This small molecule binds to this protein.
Small molecule (SMILES): CC(=O)O[C@H]1C[C@@]2(C)[C@@H](C[C@@H](O)[C@H]3[C@@]4(C)CC[C@@H](O)[C@@H](C)[C@@H]4CC[C@@]32C)/C1=C(\CCC=C(C)C)C(=O)O

Binding-site contacts:
Ligand atom O6 contacts residue ILE459 of chain 1.EC at 3.6 Å.
Ligand atom C27 contacts residue LEU454 of chain 1.EC at 3.4 Å (hydrophobic).
Ligand atom C26 contacts residue VAL85 of chain 1.EC at 3.4 Å (hydrophobic).
Ligand atom C23 contacts residue VAL85 of chain 1.EC at 4.2 Å (hydrophobic).
Ligand atom O3 contacts residue THR81 of chain 1.EC at 3.5 Å (h-bond).
Ligand atom O5 contacts residue THR81 of chain 1.EC at 3.3 Å (h-bond).
Ligand atom O2 contacts residue THR81 of chain 1.EC at 3.8 Å.
Ligand atom O4 contacts residue VAL85 of chain 1.EC at 3.8 Å.
Ligand atom C13 contacts residue PHE87 of chain 1.EC at 4.4 Å (hydrophobic).
Ligand atom C29 contacts residue VAL85 of chain 1.EC at 3.9 Å (hydrophobic).
Ligand atom C29 contacts residue THR81 of chain 1.EC at 3.5 Å.
Ligand atom C12 contacts residue PHE87 of chain 1.EC at 3.0 Å (hydrophobic).
Ligand atom C27 contacts residue VAL85 of chain 1.EC at 3.7 Å (hydrophobic).
Ligand atom C3 contacts residue ASP432 of chain 1.EC at 3.8 Å.
Ligand atom O3 contacts residue ILE62 of chain 1.EC at 3.8 Å.
Ligand atom C5 contacts residue ASP432 of chain 1.EC at 4.5 Å.
Ligand atom O4 contacts residue THR81 of chain 1.EC at 2.8 Å (h-bond).
Ligand atom O5 contacts residue LYS22 of chain 1.EC at 3.0 Å (salt-bridge).
Ligand atom C3 contacts residue ILE459 of chain 1.EC at 3.6 Å (hydrophobic).
Ligand atom C2 contacts residue ILE459 of chain 1.EC at 3.3 Å (hydrophobic).
Ligand atom O1 contacts residue ILE458 of chain 1.EC at 3.5 Å.
Ligand atom C31 contacts residue THR81 of chain 1.EC at 3.6 Å.
Ligand atom C28 contacts residue ASP19 of chain 1.EC at 4.4 Å.
Ligand atom C1 contacts residue ASP432 of chain 1.EC at 3.7 Å.
Ligand atom O6 contacts residue ILE458 of chain 1.EC at 4.4 Å.
Ligand atom C2 contacts residue HIS455 of chain 1.EC at 4.2 Å.
Ligand atom C25 contacts residue VAL85 of chain 1.EC at 3.7 Å (hydrophobic).
Ligand atom C11 contacts residue PHE87 of chain 1.EC at 3.2 Å (hydrophobic).
Ligand atom O1 contacts residue PHE87 of chain 1.EC at 3.9 Å.
Ligand atom C2 contacts residue ASP432 of chain 1.EC at 3.1 Å.
Ligand atom C19 contacts residue ASP432 of chain 1.EC at 3.2 Å.
Ligand atom C28 contacts residue VAL85 of chain 1.EC at 3.4 Å (hydrophobic).
Ligand atom C24 contacts residue VAL85 of chain 1.EC at 3.4 Å (hydrophobic).
Ligand atom C32 contacts residue THR81 of chain 1.EC at 4.3 Å.
Ligand atom C4 contacts residue ASP432 of chain 1.EC at 3.6 Å.
Ligand atom C18 contacts residue ASP432 of chain 1.EC at 4.2 Å.
Ligand atom C10 contacts residue ASP432 of chain 1.EC at 4.1 Å.
Ligand atom C29 contacts residue LYS22 of chain 1.EC at 4.2 Å.
Ligand atom O5 contacts residue VAL85 of chain 1.EC at 3.3 Å.

Sequence of chain 1.EC:
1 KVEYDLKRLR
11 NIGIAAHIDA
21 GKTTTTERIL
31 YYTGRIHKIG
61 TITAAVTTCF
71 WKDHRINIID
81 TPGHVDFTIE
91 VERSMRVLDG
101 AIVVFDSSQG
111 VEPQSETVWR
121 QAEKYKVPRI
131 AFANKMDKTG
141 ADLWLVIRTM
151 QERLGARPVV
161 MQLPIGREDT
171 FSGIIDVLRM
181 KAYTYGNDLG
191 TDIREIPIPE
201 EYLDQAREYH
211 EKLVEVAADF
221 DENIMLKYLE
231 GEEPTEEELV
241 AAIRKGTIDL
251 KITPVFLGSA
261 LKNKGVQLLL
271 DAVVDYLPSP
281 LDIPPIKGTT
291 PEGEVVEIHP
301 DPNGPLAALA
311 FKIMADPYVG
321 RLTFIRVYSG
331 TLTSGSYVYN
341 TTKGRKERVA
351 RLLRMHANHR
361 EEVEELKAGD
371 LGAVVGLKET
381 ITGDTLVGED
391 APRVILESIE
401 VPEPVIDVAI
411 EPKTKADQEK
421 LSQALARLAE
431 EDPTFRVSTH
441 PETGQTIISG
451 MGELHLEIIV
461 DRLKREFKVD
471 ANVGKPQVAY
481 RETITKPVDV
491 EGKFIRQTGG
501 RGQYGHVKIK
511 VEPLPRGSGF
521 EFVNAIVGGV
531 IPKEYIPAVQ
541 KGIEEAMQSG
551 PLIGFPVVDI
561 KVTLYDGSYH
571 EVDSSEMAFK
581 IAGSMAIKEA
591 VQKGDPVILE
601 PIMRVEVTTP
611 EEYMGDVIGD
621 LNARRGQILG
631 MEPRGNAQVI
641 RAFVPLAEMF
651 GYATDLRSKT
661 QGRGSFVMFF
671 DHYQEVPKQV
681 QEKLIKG